Binding-site contacts:
Ligand atom C2B contacts residue ILE125 of chain 47.A at 4.1 Å (hydrophobic).
Ligand atom C4A contacts residue TYR145 of chain 47.A at 3.7 Å (hydrophobic).
Ligand atom C3 contacts residue MET217 of chain 47.A at 4.2 Å (hydrophobic).
Ligand atom C2A contacts residue ILE220 of chain 47.A at 4.1 Å (hydrophobic).
Ligand atom C5A contacts residue LEU127 of chain 47.A at 3.8 Å (hydrophobic).
Ligand atom C2C contacts residue ILE101 of chain 47.A at 4.2 Å (hydrophobic).
Ligand atom CL2 contacts residue TYR147 of chain 47.A at 2.4 Å.
Ligand atom C5B contacts residue ILE220 of chain 47.A at 4.3 Å (hydrophobic).
Ligand atom C3B contacts residue TYR147 of chain 47.A at 3.3 Å (hydrophobic).
Ligand atom N3A contacts residue PHE182 of chain 47.A at 4.1 Å.
Ligand atom C3C contacts residue ILE101 of chain 47.A at 3.8 Å (hydrophobic).
Ligand atom CL2 contacts residue LEU187 of chain 47.A at 3.9 Å.
Ligand atom C5B contacts residue ILE125 of chain 47.A at 3.5 Å (hydrophobic).
Ligand atom C3B contacts residue ILE125 of chain 47.A at 4.3 Å (hydrophobic).
Ligand atom CL2 contacts residue ILE184 of chain 47.A at 4.2 Å.
Ligand atom C1B contacts residue ILE125 of chain 47.A at 3.6 Å (hydrophobic).
Ligand atom C2B contacts residue TYR147 of chain 47.A at 3.4 Å (hydrophobic).
Ligand atom O1B contacts residue ILE125 of chain 47.A at 4.1 Å.
Ligand atom N3A contacts residue TYR147 of chain 47.A at 4.1 Å.
Ligand atom O1A contacts residue LEU127 of chain 47.A at 4.1 Å.
Ligand atom C2A contacts residue PHE182 of chain 47.A at 4.1 Å (hydrophobic).
Ligand atom O1 contacts residue MET217 of chain 47.A at 2.7 Å (h-bond).
Ligand atom C2B contacts residue ILE184 of chain 47.A at 4.1 Å (hydrophobic).
Ligand atom N3A contacts residue ILE220 of chain 47.A at 4.3 Å.
Ligand atom C31 contacts residue MET195 of chain 47.A at 3.9 Å (hydrophobic).
Ligand atom C31 contacts residue LEU103 of chain 47.A at 4.1 Å (hydrophobic).
Ligand atom C5 contacts residue MET217 of chain 47.A at 3.8 Å (hydrophobic).
Ligand atom CL1 contacts residue ILE125 of chain 47.A at 3.7 Å.
Ligand atom C5A contacts residue TYR145 of chain 47.A at 3.7 Å (hydrophobic).
Ligand atom N2 contacts residue MET217 of chain 47.A at 3.1 Å (h-bond).
Ligand atom C4B contacts residue ILE125 of chain 47.A at 4.0 Å (hydrophobic).
Ligand atom C6B contacts residue ILE125 of chain 47.A at 3.3 Å (hydrophobic).
Ligand atom O1A contacts residue ILE239 of chain 47.A at 4.3 Å.
Ligand atom CL1 contacts residue ILE239 of chain 47.A at 4.0 Å.
Ligand atom C4A contacts residue MET146 of chain 47.A at 4.0 Å (hydrophobic).
Ligand atom C4 contacts residue LEU103 of chain 47.A at 3.6 Å (hydrophobic).
Ligand atom N2 contacts residue ASN215 of chain 47.A at 4.0 Å.
Ligand atom C4B contacts residue ILE220 of chain 47.A at 4.2 Å (hydrophobic).
Ligand atom C2C contacts residue MET217 of chain 47.A at 3.9 Å (hydrophobic).
Ligand atom C3 contacts residue LEU103 of chain 47.A at 4.3 Å (hydrophobic).

A small-molecule ligand and the protein it binds are described below.
Small molecule (SMILES): Cc1cc(CCCOc2c(Cl)cc(C3=NCCO3)cc2Cl)on1

Sequence of chain 47.A:
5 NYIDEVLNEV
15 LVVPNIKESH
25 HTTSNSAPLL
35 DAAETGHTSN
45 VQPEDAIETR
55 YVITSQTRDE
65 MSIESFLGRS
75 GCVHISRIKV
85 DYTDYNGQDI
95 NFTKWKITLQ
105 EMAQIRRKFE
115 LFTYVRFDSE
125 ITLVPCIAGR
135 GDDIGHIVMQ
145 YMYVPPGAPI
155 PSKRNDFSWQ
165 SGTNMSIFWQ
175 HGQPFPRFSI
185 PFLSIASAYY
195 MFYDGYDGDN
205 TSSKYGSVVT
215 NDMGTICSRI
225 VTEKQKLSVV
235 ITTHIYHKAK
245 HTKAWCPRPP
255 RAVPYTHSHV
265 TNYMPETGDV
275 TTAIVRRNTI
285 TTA